This small molecule binds to this protein.
Small molecule (SMILES): COc1cc(CCNC(=O)c2[nH]c(-c3c(F)cccc3F)nc(=O)c2O)ccn1

Binding-site contacts:
Ligand atom C11 contacts residue MN1 of chain 5.C at 4.0 Å.
Ligand atom O15 contacts residue GLU120 of chain 5.A at 2.9 Å (salt-bridge).
Ligand atom O15 contacts residue HIS61 of chain 5.A at 2.9 Å (h-bond).
Ligand atom N16 contacts residue TYR131 of chain 5.A at 3.8 Å.
Ligand atom C14 contacts residue HIS61 of chain 5.A at 3.1 Å.
Ligand atom O15 contacts residue LYS135 of chain 5.A at 3.6 Å.
Ligand atom O15 contacts residue ILE121 of chain 5.A at 2.7 Å (h-bond).
Ligand atom C27 contacts residue ALA40 of chain 5.A at 3.8 Å (hydrophobic).
Ligand atom C28 contacts residue ALA40 of chain 5.A at 3.8 Å (hydrophobic).
Ligand atom O10 contacts residue GLU81 of chain 5.A at 3.4 Å (salt-bridge).
Ligand atom O10 contacts residue LEU107 of chain 5.A at 3.9 Å.
Ligand atom C12 contacts residue MN1 of chain 5.D at 3.0 Å.
Ligand atom O10 contacts residue ASP109 of chain 5.A at 3.5 Å (salt-bridge).
Ligand atom C12 contacts residue MN1 of chain 5.C at 2.5 Å.
Ligand atom C28 contacts residue MET41 of chain 5.A at 4.0 Å (hydrophobic).
Ligand atom C09 contacts residue GLU81 of chain 5.A at 3.8 Å.
Ligand atom C14 contacts residue GLU120 of chain 5.A at 3.5 Å.
Ligand atom O13 contacts residue GLU120 of chain 5.A at 2.7 Å (salt-bridge).
Ligand atom N08 contacts residue MN1 of chain 5.D at 3.6 Å.
Ligand atom C23 contacts residue LYS54 of chain 5.A at 3.8 Å.
Ligand atom N16 contacts residue HIS61 of chain 5.A at 3.9 Å.
Ligand atom C14 contacts residue MN1 of chain 5.C at 2.5 Å.
Ligand atom C14 contacts residue LYS135 of chain 5.A at 3.9 Å.
Ligand atom C12 contacts residue GLU120 of chain 5.A at 3.4 Å.
Ligand atom O13 contacts residue MN1 of chain 5.D at 2.3 Å.
Ligand atom O13 contacts residue HIS61 of chain 5.A at 3.4 Å (h-bond).
Ligand atom F26 contacts residue HIS61 of chain 5.A at 3.8 Å.
Ligand atom O10 contacts residue MN1 of chain 5.D at 1.6 Å.
Ligand atom C01 contacts residue GLU46 of chain 5.A at 3.7 Å.
Ligand atom O15 contacts residue TYR131 of chain 5.A at 4.0 Å.
Ligand atom O13 contacts residue ASP109 of chain 5.A at 2.7 Å (salt-bridge).
Ligand atom O13 contacts residue MN1 of chain 5.C at 2.0 Å.
Ligand atom C14 contacts residue ILE121 of chain 5.A at 3.7 Å (hydrophobic).
Ligand atom C12 contacts residue ASP109 of chain 5.A at 3.8 Å.
Ligand atom C11 contacts residue MN1 of chain 5.D at 3.1 Å.
Ligand atom N16 contacts residue MN1 of chain 5.C at 3.8 Å.
Ligand atom C09 contacts residue MN1 of chain 5.D at 2.5 Å.
Ligand atom C01 contacts residue LYS54 of chain 5.A at 3.6 Å.
Ligand atom C12 contacts residue HIS61 of chain 5.A at 3.4 Å.
Ligand atom O15 contacts residue MN1 of chain 5.C at 1.9 Å.

Sequence of chain 5.A:
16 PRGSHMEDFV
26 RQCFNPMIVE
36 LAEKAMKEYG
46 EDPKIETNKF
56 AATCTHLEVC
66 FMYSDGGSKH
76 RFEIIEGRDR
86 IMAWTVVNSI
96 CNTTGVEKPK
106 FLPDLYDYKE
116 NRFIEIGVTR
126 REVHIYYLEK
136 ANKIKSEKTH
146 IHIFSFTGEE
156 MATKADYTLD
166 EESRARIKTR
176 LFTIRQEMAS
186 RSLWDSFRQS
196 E